A small-molecule ligand and the protein it binds are described below.
Small molecule (SMILES): CC(C)=CCOc1cc(NC(=S)c2ccoc2C)ccc1Cl

Sequence of chain 1.A:
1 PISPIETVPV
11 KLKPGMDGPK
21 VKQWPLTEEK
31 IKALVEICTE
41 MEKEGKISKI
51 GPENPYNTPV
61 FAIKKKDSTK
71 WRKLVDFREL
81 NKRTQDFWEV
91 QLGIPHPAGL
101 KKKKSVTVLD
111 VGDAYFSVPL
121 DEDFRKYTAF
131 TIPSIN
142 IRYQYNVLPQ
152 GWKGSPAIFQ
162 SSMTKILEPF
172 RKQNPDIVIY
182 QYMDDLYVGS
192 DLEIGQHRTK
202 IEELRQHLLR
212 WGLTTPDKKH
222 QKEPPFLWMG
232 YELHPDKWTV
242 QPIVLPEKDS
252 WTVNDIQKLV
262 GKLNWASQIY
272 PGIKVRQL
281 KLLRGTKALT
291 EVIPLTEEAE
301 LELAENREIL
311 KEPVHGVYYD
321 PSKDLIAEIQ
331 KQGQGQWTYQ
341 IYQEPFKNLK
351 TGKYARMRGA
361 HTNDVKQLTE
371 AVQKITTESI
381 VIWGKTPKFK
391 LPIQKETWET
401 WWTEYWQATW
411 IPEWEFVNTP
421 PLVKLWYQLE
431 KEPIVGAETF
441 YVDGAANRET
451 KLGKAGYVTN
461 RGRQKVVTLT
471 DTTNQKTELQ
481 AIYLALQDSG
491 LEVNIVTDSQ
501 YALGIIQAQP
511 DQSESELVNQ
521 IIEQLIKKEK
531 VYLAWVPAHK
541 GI

Binding-site contacts:
Ligand atom CA contacts residue VAL179 of chain 1.A at 3.5 Å (hydrophobic).
Ligand atom OB contacts residue PHE227 of chain 1.A at 3.8 Å.
Ligand atom C6 contacts residue LYS101 of chain 1.A at 3.3 Å.
Ligand atom C11 contacts residue TYR188 of chain 1.A at 3.8 Å (hydrophobic).
Ligand atom C5 contacts residue VAL106 of chain 1.A at 4.0 Å (hydrophobic).
Ligand atom C1 contacts residue LEU100 of chain 1.A at 4.0 Å (hydrophobic).
Ligand atom CA contacts residue GLU138 of chain 1.B at 3.8 Å.
Ligand atom C4 contacts residue TYR318 of chain 1.A at 3.9 Å (hydrophobic).
Ligand atom CC contacts residue VAL106 of chain 1.A at 4.0 Å (hydrophobic).
Ligand atom N contacts residue LYS101 of chain 1.A at 2.7 Å (salt-bridge).
Ligand atom C5 contacts residue HIS235 of chain 1.A at 3.7 Å.
Ligand atom O7 contacts residue VAL179 of chain 1.A at 3.4 Å.
Ligand atom C11 contacts residue GLY190 of chain 1.A at 3.8 Å.
Ligand atom C2 contacts residue LEU100 of chain 1.A at 3.8 Å (hydrophobic).
Ligand atom C6 contacts residue TYR318 of chain 1.A at 3.9 Å (hydrophobic).
Ligand atom CE contacts residue LEU234 of chain 1.A at 3.9 Å (hydrophobic).
Ligand atom C4 contacts residue VAL106 of chain 1.A at 3.8 Å (hydrophobic).
Ligand atom S contacts residue LYS101 of chain 1.A at 3.5 Å (salt-bridge).
Ligand atom OB contacts residue LEU234 of chain 1.A at 4.0 Å.
Ligand atom O7 contacts residue TYR188 of chain 1.A at 4.0 Å.
Ligand atom O7 contacts residue TYR181 of chain 1.A at 3.5 Å.
Ligand atom C contacts residue LYS101 of chain 1.A at 3.6 Å.
Ligand atom CL contacts residue LEU234 of chain 1.A at 3.5 Å.
Ligand atom CL contacts residue HIS235 of chain 1.A at 3.8 Å.
Ligand atom CF contacts residue LEU100 of chain 1.A at 4.0 Å (hydrophobic).
Ligand atom OB contacts residue VAL106 of chain 1.A at 4.0 Å.
Ligand atom CC contacts residue TYR188 of chain 1.A at 3.5 Å (hydrophobic).
Ligand atom C1 contacts residue LYS101 of chain 1.A at 3.5 Å.
Ligand atom C11 contacts residue VAL179 of chain 1.A at 4.0 Å (hydrophobic).
Ligand atom C5 contacts residue TYR318 of chain 1.A at 3.5 Å (hydrophobic).
Ligand atom S contacts residue LYS103 of chain 1.A at 3.9 Å.
Ligand atom CF contacts residue TYR181 of chain 1.A at 3.9 Å (hydrophobic).
Ligand atom CL contacts residue PHE227 of chain 1.A at 3.6 Å.
Ligand atom CG contacts residue TYR188 of chain 1.A at 3.7 Å (hydrophobic).
Ligand atom CG contacts residue LEU234 of chain 1.A at 3.6 Å (hydrophobic).
Ligand atom C8 contacts residue VAL179 of chain 1.A at 3.4 Å (hydrophobic).
Ligand atom N contacts residue LYS103 of chain 1.A at 3.9 Å.
Ligand atom C5 contacts residue PRO236 of chain 1.A at 3.8 Å (hydrophobic).
Ligand atom N contacts residue LEU100 of chain 1.A at 3.9 Å.
Ligand atom CL contacts residue PRO236 of chain 1.A at 3.9 Å.

Sequence of chain 1.B:
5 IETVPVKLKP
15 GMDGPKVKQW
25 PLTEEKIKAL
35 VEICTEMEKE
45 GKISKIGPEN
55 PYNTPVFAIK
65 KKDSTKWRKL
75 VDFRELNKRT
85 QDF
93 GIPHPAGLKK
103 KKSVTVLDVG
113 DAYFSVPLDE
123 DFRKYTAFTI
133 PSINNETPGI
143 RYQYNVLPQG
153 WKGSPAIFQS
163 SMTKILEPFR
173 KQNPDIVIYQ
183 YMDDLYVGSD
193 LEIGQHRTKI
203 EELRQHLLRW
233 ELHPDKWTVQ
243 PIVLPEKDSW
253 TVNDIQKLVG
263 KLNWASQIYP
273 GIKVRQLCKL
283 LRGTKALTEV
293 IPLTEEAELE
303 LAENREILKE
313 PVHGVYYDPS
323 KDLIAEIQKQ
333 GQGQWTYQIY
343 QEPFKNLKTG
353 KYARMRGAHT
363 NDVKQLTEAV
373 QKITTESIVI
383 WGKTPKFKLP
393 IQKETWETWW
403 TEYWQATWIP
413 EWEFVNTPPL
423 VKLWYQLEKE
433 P